The protein below binds the small molecule below.
Small molecule (SMILES): CC(=O)N[C@@H](CC(C)C)C(=O)N[C@@H](C)C(=O)N[C@@H](CCC(=O)O)[C@@H](O)[C@H](C)CO

Binding-site contacts:
Ligand atom C2 contacts residue THR1 of chain 1.BA at 1.5 Å.
Ligand atom CD contacts residue THR20 of chain 1.BA at 3.8 Å.
Ligand atom N contacts residue THR21 of chain 1.BA at 3.1 Å (h-bond).
Ligand atom O contacts residue THR1 of chain 1.BA at 3.2 Å (h-bond).
Ligand atom OE2 contacts residue THR20 of chain 1.BA at 2.9 Å (h-bond).
Ligand atom C3 contacts residue SER168 of chain 1.BA at 3.6 Å.
Ligand atom O contacts residue THR21 of chain 1.BA at 3.1 Å (h-bond).
Ligand atom CG contacts residue THR22 of chain 1.BA at 3.8 Å.
Ligand atom CG contacts residue HIS114 of chain 1.V at 3.9 Å.
Ligand atom CB contacts residue LYS33 of chain 1.BA at 3.9 Å.
Ligand atom O contacts residue SER48 of chain 1.BA at 3.8 Å.
Ligand atom O contacts residue THR1 of chain 1.BA at 2.2 Å (h-bond).
Ligand atom C1 contacts residue SER129 of chain 1.BA at 3.4 Å.
Ligand atom CA contacts residue GLY47 of chain 1.BA at 3.3 Å.
Ligand atom CD2 contacts residue THR22 of chain 1.BA at 2.5 Å.
Ligand atom CB contacts residue GLY47 of chain 1.BA at 3.9 Å.
Ligand atom CA contacts residue THR21 of chain 1.BA at 3.4 Å.
Ligand atom CA contacts residue THR1 of chain 1.BA at 2.4 Å.
Ligand atom O contacts residue GLY47 of chain 1.BA at 3.0 Å (h-bond).
Ligand atom CH3 contacts residue HIS114 of chain 1.V at 3.4 Å.
Ligand atom O contacts residue SER46 of chain 1.BA at 3.6 Å.
Ligand atom N contacts residue THR1 of chain 1.BA at 3.7 Å.
Ligand atom C1 contacts residue THR1 of chain 1.BA at 2.4 Å.
Ligand atom O contacts residue GLY47 of chain 1.BA at 3.8 Å.
Ligand atom C contacts residue THR21 of chain 1.BA at 3.7 Å.
Ligand atom OE1 contacts residue ARG45 of chain 1.BA at 3.3 Å (salt-bridge).
Ligand atom O contacts residue THR22 of chain 1.BA at 3.5 Å.
Ligand atom C contacts residue GLY47 of chain 1.BA at 3.5 Å.
Ligand atom CG contacts residue THR20 of chain 1.BA at 3.7 Å.
Ligand atom OE2 contacts residue THR31 of chain 1.BA at 3.3 Å.
Ligand atom O contacts residue THR20 of chain 1.BA at 3.5 Å.
Ligand atom CD2 contacts residue THR21 of chain 1.BA at 3.6 Å.
Ligand atom CD2 contacts residue ALA27 of chain 1.BA at 3.8 Å (hydrophobic).
Ligand atom C contacts residue THR1 of chain 1.BA at 1.4 Å.
Ligand atom N contacts residue GLY47 of chain 1.BA at 2.9 Å (h-bond).
Ligand atom C3 contacts residue THR1 of chain 1.BA at 2.4 Å.
Ligand atom CD1 contacts residue SER118 of chain 1.V at 3.7 Å.
Ligand atom CB contacts residue THR1 of chain 1.BA at 2.7 Å.
Ligand atom OE1 contacts residue ALA49 of chain 1.BA at 3.9 Å.
Ligand atom O contacts residue ALA49 of chain 1.BA at 3.1 Å (h-bond).

Sequence of chain 1.V:
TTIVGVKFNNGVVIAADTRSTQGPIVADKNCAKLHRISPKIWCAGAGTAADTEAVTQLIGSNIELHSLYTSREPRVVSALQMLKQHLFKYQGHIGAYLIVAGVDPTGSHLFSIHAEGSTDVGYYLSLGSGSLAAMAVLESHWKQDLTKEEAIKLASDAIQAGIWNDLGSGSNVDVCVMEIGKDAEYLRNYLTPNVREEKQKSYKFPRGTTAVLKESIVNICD

Sequence of chain 1.BA:
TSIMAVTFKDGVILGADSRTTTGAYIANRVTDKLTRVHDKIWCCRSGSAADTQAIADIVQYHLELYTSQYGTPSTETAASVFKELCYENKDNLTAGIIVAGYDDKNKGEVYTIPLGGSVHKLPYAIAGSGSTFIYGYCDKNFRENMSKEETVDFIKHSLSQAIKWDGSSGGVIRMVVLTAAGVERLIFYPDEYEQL